Sequence of chain 1.C:
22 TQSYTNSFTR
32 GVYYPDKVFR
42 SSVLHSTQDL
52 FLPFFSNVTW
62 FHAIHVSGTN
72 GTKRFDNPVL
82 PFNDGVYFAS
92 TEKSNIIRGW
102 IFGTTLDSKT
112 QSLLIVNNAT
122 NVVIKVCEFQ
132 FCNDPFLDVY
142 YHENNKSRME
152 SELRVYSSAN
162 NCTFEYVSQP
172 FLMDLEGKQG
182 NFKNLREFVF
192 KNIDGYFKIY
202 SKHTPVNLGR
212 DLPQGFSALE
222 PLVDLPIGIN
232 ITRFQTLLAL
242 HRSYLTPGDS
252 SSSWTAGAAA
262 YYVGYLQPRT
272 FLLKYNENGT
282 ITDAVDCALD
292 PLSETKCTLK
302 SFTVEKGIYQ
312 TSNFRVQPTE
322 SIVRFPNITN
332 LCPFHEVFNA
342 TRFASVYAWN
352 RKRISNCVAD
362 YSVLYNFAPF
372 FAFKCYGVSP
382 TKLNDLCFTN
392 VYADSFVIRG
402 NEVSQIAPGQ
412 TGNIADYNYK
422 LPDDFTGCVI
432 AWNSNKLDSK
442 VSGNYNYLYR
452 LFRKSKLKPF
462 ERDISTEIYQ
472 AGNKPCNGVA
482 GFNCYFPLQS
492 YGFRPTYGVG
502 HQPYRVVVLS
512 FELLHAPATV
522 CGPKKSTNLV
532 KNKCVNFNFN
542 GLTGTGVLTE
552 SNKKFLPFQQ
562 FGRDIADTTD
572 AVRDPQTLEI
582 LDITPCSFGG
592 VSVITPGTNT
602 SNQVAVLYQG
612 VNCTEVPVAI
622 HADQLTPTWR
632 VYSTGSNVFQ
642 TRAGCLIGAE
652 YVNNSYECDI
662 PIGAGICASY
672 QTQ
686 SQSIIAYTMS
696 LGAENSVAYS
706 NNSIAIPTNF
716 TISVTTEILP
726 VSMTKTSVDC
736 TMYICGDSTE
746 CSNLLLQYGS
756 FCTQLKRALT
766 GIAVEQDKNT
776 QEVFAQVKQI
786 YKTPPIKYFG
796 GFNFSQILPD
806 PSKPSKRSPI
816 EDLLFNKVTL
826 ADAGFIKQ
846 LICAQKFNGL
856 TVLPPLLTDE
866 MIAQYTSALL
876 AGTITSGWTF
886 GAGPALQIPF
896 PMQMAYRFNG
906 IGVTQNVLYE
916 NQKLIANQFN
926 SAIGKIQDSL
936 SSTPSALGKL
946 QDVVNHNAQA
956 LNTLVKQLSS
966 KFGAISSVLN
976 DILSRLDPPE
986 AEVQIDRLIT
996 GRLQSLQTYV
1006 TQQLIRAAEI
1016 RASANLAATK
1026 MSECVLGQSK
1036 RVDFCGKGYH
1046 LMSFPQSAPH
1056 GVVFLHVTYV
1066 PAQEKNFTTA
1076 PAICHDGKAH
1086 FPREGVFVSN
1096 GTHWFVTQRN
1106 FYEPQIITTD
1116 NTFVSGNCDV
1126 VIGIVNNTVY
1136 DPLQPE

Binding-site contacts:
Ligand atom C6 contacts residue HIS1098 of chain 1.C at 4.1 Å.
Ligand atom O7 contacts residue THR1097 of chain 1.C at 2.6 Å (h-bond).
Ligand atom O7 contacts residue ASN1095 of chain 1.C at 3.7 Å.
Ligand atom O5 contacts residue THR1097 of chain 1.C at 4.3 Å.
Ligand atom C5 contacts residue PHE1100 of chain 1.C at 4.3 Å (hydrophobic).
Ligand atom O5 contacts residue ASN1095 of chain 1.C at 2.4 Å (h-bond).
Ligand atom O4 contacts residue HIS1098 of chain 1.C at 4.4 Å.
Ligand atom C2 contacts residue ASN1095 of chain 1.C at 2.4 Å.
Ligand atom C7 contacts residue ASN1095 of chain 1.C at 3.4 Å.
Ligand atom C2 contacts residue THR1097 of chain 1.C at 4.3 Å.
Ligand atom C1 contacts residue THR1097 of chain 1.C at 3.7 Å.
Ligand atom N2 contacts residue ASN1095 of chain 1.C at 2.8 Å (h-bond).
Ligand atom N2 contacts residue THR1097 of chain 1.C at 4.5 Å.
Ligand atom C7 contacts residue THR1097 of chain 1.C at 3.8 Å.
Ligand atom O5 contacts residue HIS1098 of chain 1.C at 4.4 Å.
Ligand atom C3 contacts residue THR1097 of chain 1.C at 4.2 Å.
Ligand atom C3 contacts residue ASN1095 of chain 1.C at 3.8 Å.
Ligand atom C8 contacts residue ASN1095 of chain 1.C at 4.5 Å.
Ligand atom C1 contacts residue ASN1095 of chain 1.C at 1.4 Å.
Ligand atom C6 contacts residue PHE1100 of chain 1.C at 3.5 Å (hydrophobic).
Ligand atom C4 contacts residue ASN1095 of chain 1.C at 4.2 Å.
Ligand atom C5 contacts residue HIS1098 of chain 1.C at 3.7 Å.
Ligand atom C5 contacts residue ASN1095 of chain 1.C at 3.7 Å.
Ligand atom C5 contacts residue THR1097 of chain 1.C at 4.1 Å.
Ligand atom O5 contacts residue PHE1100 of chain 1.C at 4.1 Å.
Ligand atom O7 contacts residue GLY1096 of chain 1.C at 4.4 Å.

A protein and the small-molecule ligand that binds it are described below.
Small molecule (SMILES): CC(=O)N[C@@H]1[C@@H](O)[C@H](O)[C@@H](CO)O[C@H]1O